Binding-site contacts:
Ligand atom C3 contacts residue ASN118 of chain 1.E at 3.9 Å.
Ligand atom O7 contacts residue VAL104 of chain 1.E at 3.8 Å.
Ligand atom O5 contacts residue TYR135 of chain 1.E at 4.3 Å.
Ligand atom C8 contacts residue ASP282 of chain 1.E at 4.1 Å.
Ligand atom C7 contacts residue ASN118 of chain 1.E at 3.2 Å.
Ligand atom C7 contacts residue LEU137 of chain 1.E at 4.4 Å (hydrophobic).
Ligand atom C8 contacts residue ASN118 of chain 1.E at 4.4 Å.
Ligand atom O7 contacts residue ASN118 of chain 1.E at 3.0 Å (h-bond).
Ligand atom C5 contacts residue ASN118 of chain 1.E at 3.8 Å.
Ligand atom O5 contacts residue ASN118 of chain 1.E at 2.5 Å (h-bond).
Ligand atom N2 contacts residue ASN118 of chain 1.E at 3.0 Å (h-bond).
Ligand atom O6 contacts residue TYR135 of chain 1.E at 4.3 Å.
Ligand atom O4 contacts residue TYR135 of chain 1.E at 4.3 Å.
Ligand atom C3 contacts residue TYR135 of chain 1.E at 4.2 Å (hydrophobic).
Ligand atom O7 contacts residue THR105 of chain 1.E at 2.9 Å (h-bond).
Ligand atom C7 contacts residue THR105 of chain 1.E at 3.4 Å.
Ligand atom O7 contacts residue TYR135 of chain 1.E at 3.3 Å (h-bond).
Ligand atom C8 contacts residue LEU137 of chain 1.E at 4.0 Å (hydrophobic).
Ligand atom C7 contacts residue TYR135 of chain 1.E at 3.9 Å (hydrophobic).
Ligand atom C2 contacts residue THR105 of chain 1.E at 4.4 Å.
Ligand atom C5 contacts residue TYR135 of chain 1.E at 4.2 Å (hydrophobic).
Ligand atom C8 contacts residue TYR135 of chain 1.E at 3.7 Å (hydrophobic).
Ligand atom N2 contacts residue THR105 of chain 1.E at 4.1 Å.
Ligand atom C8 contacts residue THR105 of chain 1.E at 3.9 Å.
Ligand atom C2 contacts residue ASN118 of chain 1.E at 2.5 Å.
Ligand atom C1 contacts residue ASN118 of chain 1.E at 1.5 Å.
Ligand atom O6 contacts residue SER120 of chain 1.E at 3.5 Å (h-bond).
Ligand atom C8 contacts residue VAL104 of chain 1.E at 3.7 Å (hydrophobic).
Ligand atom O7 contacts residue ASN103 of chain 1.E at 4.5 Å.
Ligand atom C1 contacts residue TYR135 of chain 1.E at 4.0 Å (hydrophobic).
Ligand atom C4 contacts residue ASN118 of chain 1.E at 4.4 Å.

The protein below binds the small molecule below.
Small molecule (SMILES): CC(=O)N[C@H]1[C@H](O[C@H]2[C@H](O)[C@@H](NC(C)=O)CO[C@@H]2CO)O[C@H](CO)[C@@H](O)[C@@H]1O

Sequence of chain 1.E:
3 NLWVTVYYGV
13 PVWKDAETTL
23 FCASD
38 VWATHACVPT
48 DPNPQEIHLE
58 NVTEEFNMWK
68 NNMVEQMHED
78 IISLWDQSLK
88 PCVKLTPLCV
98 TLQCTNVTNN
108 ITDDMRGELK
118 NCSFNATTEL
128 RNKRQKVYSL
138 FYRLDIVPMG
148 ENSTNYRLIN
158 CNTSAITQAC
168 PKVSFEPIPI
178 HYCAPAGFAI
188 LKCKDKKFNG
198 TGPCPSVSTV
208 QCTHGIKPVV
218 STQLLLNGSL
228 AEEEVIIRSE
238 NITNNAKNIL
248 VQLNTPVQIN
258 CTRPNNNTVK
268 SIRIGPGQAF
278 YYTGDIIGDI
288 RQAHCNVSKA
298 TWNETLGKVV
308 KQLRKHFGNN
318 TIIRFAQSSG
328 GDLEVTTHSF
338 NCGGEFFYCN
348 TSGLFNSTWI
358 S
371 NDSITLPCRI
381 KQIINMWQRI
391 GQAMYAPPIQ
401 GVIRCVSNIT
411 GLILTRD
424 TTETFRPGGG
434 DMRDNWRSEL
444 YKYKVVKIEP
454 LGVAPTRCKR